Sequence of chain 18.C:
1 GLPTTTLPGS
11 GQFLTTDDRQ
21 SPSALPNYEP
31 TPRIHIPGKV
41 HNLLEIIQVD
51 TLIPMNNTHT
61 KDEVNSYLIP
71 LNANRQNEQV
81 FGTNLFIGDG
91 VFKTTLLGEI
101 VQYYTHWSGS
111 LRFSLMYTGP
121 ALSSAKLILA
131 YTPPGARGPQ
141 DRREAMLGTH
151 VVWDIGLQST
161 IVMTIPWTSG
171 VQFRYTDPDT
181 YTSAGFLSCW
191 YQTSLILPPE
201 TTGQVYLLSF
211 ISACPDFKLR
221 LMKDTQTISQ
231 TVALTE

This small molecule binds to this protein.
Small molecule (SMILES): Cc1cc(CCCCCOc2ccc(C3=NCCO3)cc2)on1

Sequence of chain 18.A:
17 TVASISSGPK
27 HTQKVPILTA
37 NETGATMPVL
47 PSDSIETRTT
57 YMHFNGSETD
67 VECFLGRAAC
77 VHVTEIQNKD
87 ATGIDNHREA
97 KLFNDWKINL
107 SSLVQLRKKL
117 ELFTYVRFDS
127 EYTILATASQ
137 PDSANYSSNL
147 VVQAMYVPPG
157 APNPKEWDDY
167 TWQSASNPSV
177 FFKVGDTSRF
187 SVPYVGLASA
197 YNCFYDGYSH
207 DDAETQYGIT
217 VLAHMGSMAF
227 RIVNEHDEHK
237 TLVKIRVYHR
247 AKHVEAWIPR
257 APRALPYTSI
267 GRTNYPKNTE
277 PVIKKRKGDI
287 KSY

Binding-site contacts:
Ligand atom N2 contacts residue MET221 of chain 18.A at 3.3 Å (h-bond).
Ligand atom C3B contacts residue TYR152 of chain 18.A at 3.7 Å (hydrophobic).
Ligand atom C5B contacts residue PHE186 of chain 18.A at 3.9 Å (hydrophobic).
Ligand atom C4B contacts residue TYR152 of chain 18.A at 3.8 Å (hydrophobic).
Ligand atom C2A contacts residue PHE186 of chain 18.A at 3.3 Å (hydrophobic).
Ligand atom C4C contacts residue VAL191 of chain 18.A at 3.0 Å (hydrophobic).
Ligand atom C1B contacts residue TYR128 of chain 18.A at 3.6 Å (hydrophobic).
Ligand atom C1C contacts residue TYR128 of chain 18.A at 3.9 Å (hydrophobic).
Ligand atom N3A contacts residue PRO174 of chain 18.A at 3.7 Å.
Ligand atom C2A contacts residue TYR152 of chain 18.A at 3.6 Å (hydrophobic).
Ligand atom C5A contacts residue ALA150 of chain 18.A at 4.0 Å (hydrophobic).
Ligand atom C5 contacts residue MET221 of chain 18.A at 3.6 Å (hydrophobic).
Ligand atom C5A contacts residue PHE186 of chain 18.A at 3.5 Å (hydrophobic).
Ligand atom C1C contacts residue LEU106 of chain 18.A at 4.0 Å (hydrophobic).
Ligand atom C1B contacts residue ILE104 of chain 18.A at 4.0 Å (hydrophobic).
Ligand atom N3A contacts residue ALA24 of chain 18.C at 3.8 Å.
Ligand atom O1A contacts residue PHE186 of chain 18.A at 3.0 Å.
Ligand atom C4C contacts residue VAL188 of chain 18.A at 3.7 Å (hydrophobic).
Ligand atom C1C contacts residue MET221 of chain 18.A at 4.0 Å (hydrophobic).
Ligand atom N3A contacts residue PHE186 of chain 18.A at 4.0 Å.
Ligand atom C1B contacts residue VAL188 of chain 18.A at 3.8 Å (hydrophobic).
Ligand atom C5A contacts residue VAL176 of chain 18.A at 3.6 Å (hydrophobic).
Ligand atom C3C contacts residue TYR128 of chain 18.A at 3.4 Å (hydrophobic).
Ligand atom C4 contacts residue LEU106 of chain 18.A at 3.5 Å (hydrophobic).
Ligand atom C6B contacts residue TYR128 of chain 18.A at 3.3 Å (hydrophobic).
Ligand atom C2B contacts residue VAL188 of chain 18.A at 3.5 Å (hydrophobic).
Ligand atom O1B contacts residue ILE104 of chain 18.A at 3.9 Å.
Ligand atom C6B contacts residue ILE104 of chain 18.A at 3.6 Å (hydrophobic).
Ligand atom O1 contacts residue MET221 of chain 18.A at 2.5 Å (h-bond).
Ligand atom C5C contacts residue VAL188 of chain 18.A at 4.1 Å (hydrophobic).
Ligand atom C4A contacts residue PRO174 of chain 18.A at 3.1 Å (hydrophobic).
Ligand atom C4B contacts residue PHE186 of chain 18.A at 3.6 Å (hydrophobic).
Ligand atom O1B contacts residue TYR128 of chain 18.A at 3.4 Å (h-bond).
Ligand atom C5C contacts residue VAL191 of chain 18.A at 3.8 Å (hydrophobic).
Ligand atom C2C contacts residue TYR197 of chain 18.A at 3.7 Å (hydrophobic).
Ligand atom C5B contacts residue MET224 of chain 18.A at 3.8 Å (hydrophobic).
Ligand atom C3B contacts residue VAL188 of chain 18.A at 3.8 Å (hydrophobic).
Ligand atom N3A contacts residue TYR152 of chain 18.A at 3.5 Å.
Ligand atom C2C contacts residue MET221 of chain 18.A at 4.0 Å (hydrophobic).
Ligand atom C5B contacts residue TYR128 of chain 18.A at 4.0 Å (hydrophobic).